A small-molecule ligand and the protein it binds are described below.
Small molecule (SMILES): CC(=O)N[C@@H]1[C@@H](O)[C@H](O)[C@@H](CO)O[C@H]1O

Sequence of chain 32.A:
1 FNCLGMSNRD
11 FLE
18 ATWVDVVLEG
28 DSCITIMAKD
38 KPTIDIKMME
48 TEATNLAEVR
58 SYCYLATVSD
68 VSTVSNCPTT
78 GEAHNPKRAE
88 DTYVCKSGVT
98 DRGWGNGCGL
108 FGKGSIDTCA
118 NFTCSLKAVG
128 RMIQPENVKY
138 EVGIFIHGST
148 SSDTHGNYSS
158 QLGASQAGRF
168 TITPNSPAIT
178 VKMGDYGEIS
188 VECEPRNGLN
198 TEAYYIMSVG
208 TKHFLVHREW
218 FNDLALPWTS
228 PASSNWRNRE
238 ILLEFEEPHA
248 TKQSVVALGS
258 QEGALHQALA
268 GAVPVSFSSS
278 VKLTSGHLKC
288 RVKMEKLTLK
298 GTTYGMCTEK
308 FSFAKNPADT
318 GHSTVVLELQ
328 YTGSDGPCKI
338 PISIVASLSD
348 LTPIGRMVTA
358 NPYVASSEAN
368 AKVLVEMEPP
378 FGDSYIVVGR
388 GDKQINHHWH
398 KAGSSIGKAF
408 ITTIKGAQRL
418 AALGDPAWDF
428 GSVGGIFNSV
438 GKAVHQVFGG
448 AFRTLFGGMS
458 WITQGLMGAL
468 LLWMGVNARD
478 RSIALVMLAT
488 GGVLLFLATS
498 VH

Binding-site contacts:
Ligand atom C5 contacts residue SER156 of chain 32.A at 3.9 Å.
Ligand atom C5 contacts residue ASN154 of chain 32.A at 3.6 Å.
Ligand atom C3 contacts residue ASN154 of chain 32.A at 3.9 Å.
Ligand atom N2 contacts residue ASN154 of chain 32.A at 3.0 Å (h-bond).
Ligand atom C2 contacts residue ASN154 of chain 32.A at 2.5 Å.
Ligand atom N2 contacts residue SER156 of chain 32.A at 4.2 Å.
Ligand atom O5 contacts residue SER156 of chain 32.A at 3.9 Å.
Ligand atom C8 contacts residue ASN154 of chain 32.A at 3.9 Å.
Ligand atom C1 contacts residue SER156 of chain 32.A at 3.3 Å.
Ligand atom O5 contacts residue ASN154 of chain 32.A at 2.4 Å (h-bond).
Ligand atom C2 contacts residue SER156 of chain 32.A at 4.3 Å.
Ligand atom C7 contacts residue ASN154 of chain 32.A at 3.4 Å.
Ligand atom C4 contacts residue ASN154 of chain 32.A at 4.2 Å.
Ligand atom C1 contacts residue ASN154 of chain 32.A at 1.4 Å.
Ligand atom O7 contacts residue ASN154 of chain 32.A at 3.6 Å.